Sequence of chain 1.A:
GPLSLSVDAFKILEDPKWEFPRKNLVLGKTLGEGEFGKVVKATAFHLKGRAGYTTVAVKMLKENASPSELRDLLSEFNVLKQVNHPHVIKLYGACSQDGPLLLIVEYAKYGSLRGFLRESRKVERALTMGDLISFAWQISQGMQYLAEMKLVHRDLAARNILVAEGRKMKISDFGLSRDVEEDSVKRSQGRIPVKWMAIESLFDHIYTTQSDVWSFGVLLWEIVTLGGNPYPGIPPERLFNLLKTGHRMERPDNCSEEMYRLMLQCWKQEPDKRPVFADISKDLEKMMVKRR

Binding-site contacts:
Ligand atom N7 contacts residue VAL39 of chain 1.A at 3.4 Å.
Ligand atom N3 contacts residue GLY111 of chain 1.A at 3.9 Å.
Ligand atom N1 contacts residue TYR107 of chain 1.A at 3.6 Å.
Ligand atom N1 contacts residue GLU106 of chain 1.A at 3.9 Å.
Ligand atom N3 contacts residue LEU31 of chain 1.A at 3.7 Å.
Ligand atom C2 contacts residue LEU31 of chain 1.A at 3.9 Å (hydrophobic).
Ligand atom N1 contacts residue LEU182 of chain 1.A at 4.0 Å.
Ligand atom N6 contacts residue VAL105 of chain 1.A at 4.0 Å.
Ligand atom C5 contacts residue LEU31 of chain 1.A at 4.3 Å (hydrophobic).
Ligand atom C6 contacts residue GLU106 of chain 1.A at 4.0 Å.
Ligand atom N7 contacts residue LEU182 of chain 1.A at 3.7 Å.
Ligand atom C6 contacts residue VAL39 of chain 1.A at 4.3 Å (hydrophobic).
Ligand atom N9 contacts residue LEU182 of chain 1.A at 3.9 Å.
Ligand atom C6 contacts residue LEU182 of chain 1.A at 3.4 Å (hydrophobic).
Ligand atom N9 contacts residue LEU31 of chain 1.A at 3.8 Å.
Ligand atom C8 contacts residue VAL39 of chain 1.A at 3.8 Å (hydrophobic).
Ligand atom N6 contacts residue ALA108 of chain 1.A at 4.5 Å.
Ligand atom N1 contacts residue ALA108 of chain 1.A at 2.9 Å (h-bond).
Ligand atom C8 contacts residue LEU182 of chain 1.A at 3.9 Å (hydrophobic).
Ligand atom C2 contacts residue TYR107 of chain 1.A at 3.6 Å (hydrophobic).
Ligand atom N6 contacts residue GLU106 of chain 1.A at 3.1 Å (salt-bridge).
Ligand atom C6 contacts residue ALA108 of chain 1.A at 4.1 Å (hydrophobic).
Ligand atom C2 contacts residue ALA108 of chain 1.A at 2.9 Å (hydrophobic).
Ligand atom C4 contacts residue VAL39 of chain 1.A at 4.5 Å (hydrophobic).
Ligand atom C4 contacts residue LEU31 of chain 1.A at 3.9 Å (hydrophobic).
Ligand atom N1 contacts residue ALA57 of chain 1.A at 3.8 Å.
Ligand atom N6 contacts residue VAL39 of chain 1.A at 4.4 Å.
Ligand atom C5 contacts residue LEU182 of chain 1.A at 3.5 Å (hydrophobic).
Ligand atom N6 contacts residue ALA57 of chain 1.A at 3.3 Å.
Ligand atom C5 contacts residue VAL39 of chain 1.A at 3.8 Å (hydrophobic).
Ligand atom N1 contacts residue LEU31 of chain 1.A at 4.3 Å.
Ligand atom C4 contacts residue LEU182 of chain 1.A at 3.9 Å (hydrophobic).
Ligand atom N6 contacts residue TYR107 of chain 1.A at 4.5 Å.
Ligand atom C8 contacts residue LEU31 of chain 1.A at 4.3 Å (hydrophobic).
Ligand atom C6 contacts residue ALA57 of chain 1.A at 3.6 Å (hydrophobic).
Ligand atom N3 contacts residue ALA108 of chain 1.A at 3.4 Å (h-bond).
Ligand atom N6 contacts residue LEU182 of chain 1.A at 3.4 Å.
Ligand atom C5 contacts residue ALA57 of chain 1.A at 4.4 Å (hydrophobic).
Ligand atom N6 contacts residue ILE89 of chain 1.A at 4.5 Å.
Ligand atom N3 contacts residue LEU182 of chain 1.A at 4.4 Å.

This small molecule binds to this protein.
Small molecule (SMILES): Nc1ncnc2[nH]cnc12